Binding-site contacts:
Ligand atom C7 contacts residue ASN107 of chain 1.C at 4.1 Å.
Ligand atom C8 contacts residue NAG1 of chain 1.E at 4.1 Å.
Ligand atom O6 contacts residue ARG263 of chain 1.C at 4.0 Å.
Ligand atom O7 contacts residue SER177 of chain 1.C at 4.4 Å.
Ligand atom C4 contacts residue ASN130 of chain 1.C at 4.1 Å.
Ligand atom C6 contacts residue GLU129 of chain 1.C at 3.9 Å.
Ligand atom C8 contacts residue CYS178 of chain 1.C at 3.7 Å (hydrophobic).
Ligand atom C4 contacts residue ARG263 of chain 1.C at 4.5 Å.
Ligand atom N2 contacts residue GLU109 of chain 1.C at 4.0 Å.
Ligand atom C8 contacts residue ASN107 of chain 1.C at 4.0 Å.
Ligand atom O3 contacts residue ARG263 of chain 1.C at 2.9 Å (salt-bridge).
Ligand atom C8 contacts residue GLU109 of chain 1.C at 3.4 Å.
Ligand atom C8 contacts residue CYS133 of chain 1.C at 4.0 Å (hydrophobic).
Ligand atom C7 contacts residue ARG263 of chain 1.C at 3.6 Å.
Ligand atom C5 contacts residue ASN130 of chain 1.C at 3.6 Å.
Ligand atom C8 contacts residue SER179 of chain 1.C at 3.9 Å.
Ligand atom C1 contacts residue GLU109 of chain 1.C at 4.4 Å.
Ligand atom O7 contacts residue ARG263 of chain 1.C at 3.7 Å.
Ligand atom C7 contacts residue CYS133 of chain 1.C at 4.2 Å (hydrophobic).
Ligand atom C3 contacts residue ARG263 of chain 1.C at 3.9 Å.
Ligand atom O5 contacts residue ASN130 of chain 1.C at 2.2 Å (h-bond).
Ligand atom O6 contacts residue ASN130 of chain 1.C at 3.9 Å.
Ligand atom C2 contacts residue ARG263 of chain 1.C at 3.6 Å.
Ligand atom C7 contacts residue ASN130 of chain 1.C at 3.1 Å.
Ligand atom O6 contacts residue NAG1 of chain 1.E at 4.0 Å.
Ligand atom C8 contacts residue ARG263 of chain 1.C at 4.4 Å.
Ligand atom O7 contacts residue ASN130 of chain 1.C at 2.9 Å (h-bond).
Ligand atom C7 contacts residue SER177 of chain 1.C at 4.0 Å.
Ligand atom C7 contacts residue GLU109 of chain 1.C at 3.9 Å.
Ligand atom C1 contacts residue ASN130 of chain 1.C at 1.4 Å.
Ligand atom O6 contacts residue GLU129 of chain 1.C at 2.8 Å (salt-bridge).
Ligand atom C8 contacts residue SER177 of chain 1.C at 3.9 Å.
Ligand atom N2 contacts residue ARG263 of chain 1.C at 3.5 Å (salt-bridge).
Ligand atom O7 contacts residue ASN107 of chain 1.C at 3.5 Å (h-bond).
Ligand atom C8 contacts residue ASN130 of chain 1.C at 4.3 Å.
Ligand atom C2 contacts residue ASN130 of chain 1.C at 2.4 Å.
Ligand atom O7 contacts residue CYS133 of chain 1.C at 3.7 Å.
Ligand atom C3 contacts residue ASN130 of chain 1.C at 3.7 Å.
Ligand atom N2 contacts residue ASN130 of chain 1.C at 2.9 Å (h-bond).
Ligand atom N2 contacts residue SER177 of chain 1.C at 4.4 Å.

Sequence of chain 1.C:
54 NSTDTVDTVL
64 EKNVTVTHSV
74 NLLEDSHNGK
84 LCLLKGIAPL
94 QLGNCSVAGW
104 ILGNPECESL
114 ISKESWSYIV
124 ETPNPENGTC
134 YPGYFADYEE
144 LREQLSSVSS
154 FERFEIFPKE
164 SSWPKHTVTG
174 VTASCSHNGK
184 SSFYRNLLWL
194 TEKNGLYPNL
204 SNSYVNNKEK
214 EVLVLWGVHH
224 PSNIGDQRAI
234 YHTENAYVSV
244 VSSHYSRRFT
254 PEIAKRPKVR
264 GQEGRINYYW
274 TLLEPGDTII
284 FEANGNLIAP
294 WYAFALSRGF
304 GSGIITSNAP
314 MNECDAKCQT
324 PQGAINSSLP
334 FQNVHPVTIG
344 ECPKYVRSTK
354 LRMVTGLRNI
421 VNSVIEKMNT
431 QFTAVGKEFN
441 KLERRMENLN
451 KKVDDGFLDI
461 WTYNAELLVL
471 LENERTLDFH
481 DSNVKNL

A protein and the small-molecule ligand that binds it are described below.
Small molecule (SMILES): CC(=O)N[C@H]1[C@H](O[C@H]2[C@H](O)[C@@H](NC(C)=O)CO[C@@H]2CO)O[C@H](CO)[C@@H](O)[C@@H]1O